This small molecule binds to this protein.
Small molecule (SMILES): C[C@H](N)C(=O)N[C@@H](CCCN=C(N)N)C(=O)N[C@@H](CCCN=C(N)N)C(=O)N[C@@H](CO)C(=O)N[C@@H](CO)C(=O)NCC(=O)NCC=O

Sequence of chain 1.A:
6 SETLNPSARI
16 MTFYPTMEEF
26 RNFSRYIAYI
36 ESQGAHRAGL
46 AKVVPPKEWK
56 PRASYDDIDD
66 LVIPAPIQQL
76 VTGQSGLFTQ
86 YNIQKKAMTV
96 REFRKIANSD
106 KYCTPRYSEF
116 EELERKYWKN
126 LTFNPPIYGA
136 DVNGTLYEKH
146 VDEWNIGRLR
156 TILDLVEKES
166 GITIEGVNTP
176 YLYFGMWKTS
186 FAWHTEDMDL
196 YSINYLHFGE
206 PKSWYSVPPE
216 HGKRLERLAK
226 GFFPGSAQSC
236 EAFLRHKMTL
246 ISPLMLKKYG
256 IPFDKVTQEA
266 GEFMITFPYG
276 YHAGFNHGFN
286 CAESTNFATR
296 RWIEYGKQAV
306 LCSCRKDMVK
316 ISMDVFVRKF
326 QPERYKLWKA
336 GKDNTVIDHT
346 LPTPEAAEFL

Binding-site contacts:
Ligand atom N contacts residue MET243 of chain 1.A at 3.6 Å.
Ligand atom CA contacts residue GLU170 of chain 1.A at 3.6 Å.
Ligand atom O contacts residue VAL314 of chain 1.A at 3.7 Å.
Ligand atom O contacts residue MET243 of chain 1.A at 3.8 Å.
Ligand atom N contacts residue HIS241 of chain 1.A at 3.6 Å.
Ligand atom N contacts residue GLU170 of chain 1.A at 2.9 Å (salt-bridge).
Ligand atom CA contacts residue HIS241 of chain 1.A at 3.0 Å.
Ligand atom NH1 contacts residue ASP136 of chain 1.A at 3.4 Å (salt-bridge).
Ligand atom N contacts residue ASP136 of chain 1.A at 3.4 Å (salt-bridge).
Ligand atom C contacts residue MET243 of chain 1.A at 3.7 Å (hydrophobic).
Ligand atom OG1 contacts residue ASP136 of chain 1.A at 3.2 Å (salt-bridge).
Ligand atom O contacts residue TYR176 of chain 1.A at 2.9 Å (h-bond).
Ligand atom C contacts residue VAL314 of chain 1.A at 3.8 Å (hydrophobic).
Ligand atom O contacts residue LYS242 of chain 1.A at 3.0 Å (salt-bridge).
Ligand atom CA contacts residue ASP136 of chain 1.A at 3.6 Å.
Ligand atom CA contacts residue GLN85 of chain 1.A at 3.7 Å.
Ligand atom CA contacts residue ASN87 of chain 1.A at 3.3 Å.
Ligand atom N contacts residue TYR176 of chain 1.A at 3.8 Å.
Ligand atom CB contacts residue TYR176 of chain 1.A at 3.8 Å (hydrophobic).
Ligand atom CA contacts residue ASP312 of chain 1.A at 3.8 Å.
Ligand atom CG contacts residue TYR176 of chain 1.A at 3.3 Å (hydrophobic).
Ligand atom O contacts residue ASN87 of chain 1.A at 3.2 Å (h-bond).
Ligand atom C contacts residue ASN87 of chain 1.A at 3.3 Å.
Ligand atom CB contacts residue ASP312 of chain 1.A at 3.8 Å.
Ligand atom C contacts residue ASN87 of chain 1.A at 3.7 Å.
Ligand atom NH1 contacts residue GLY171 of chain 1.A at 2.8 Å (h-bond).
Ligand atom CB contacts residue VAL314 of chain 1.A at 3.8 Å (hydrophobic).
Ligand atom NH1 contacts residue SER289 of chain 1.A at 3.6 Å.
Ligand atom CA contacts residue MET243 of chain 1.A at 3.8 Å (hydrophobic).
Ligand atom CZ contacts residue GLU191 of chain 1.A at 3.7 Å.
Ligand atom NH2 contacts residue OGA1 of chain 1.K at 3.8 Å.
Ligand atom CD contacts residue GLY171 of chain 1.A at 3.4 Å.
Ligand atom O contacts residue LYS242 of chain 1.A at 3.3 Å (salt-bridge).
Ligand atom CB contacts residue GLU170 of chain 1.A at 3.2 Å.
Ligand atom NH1 contacts residue THR290 of chain 1.A at 3.6 Å.
Ligand atom N contacts residue ASN87 of chain 1.A at 3.3 Å (h-bond).
Ligand atom O contacts residue ASN87 of chain 1.A at 3.3 Å (h-bond).
Ligand atom NH2 contacts residue SER289 of chain 1.A at 3.2 Å (h-bond).
Ligand atom NH2 contacts residue GLU191 of chain 1.A at 3.4 Å (salt-bridge).
Ligand atom NH1 contacts residue ASN291 of chain 1.A at 3.8 Å.